The protein below binds the small molecule below.
Small molecule (SMILES): N[C@@H](Cc1ccc(CC(F)(F)F)cc1)C(=O)O

Binding-site contacts:
Ligand atom O12 contacts residue GLU36 of chain 2.A at 3.2 Å (salt-bridge).
Ligand atom N9 contacts residue TYR151 of chain 2.A at 2.8 Å (h-bond).
Ligand atom C7 contacts residue GLY34 of chain 2.A at 3.7 Å.
Ligand atom F17 contacts residue HIS160 of chain 2.A at 3.5 Å.
Ligand atom O12 contacts residue PHE35 of chain 2.A at 3.9 Å.
Ligand atom C8 contacts residue GLN173 of chain 2.A at 3.3 Å.
Ligand atom N9 contacts residue GLN173 of chain 2.A at 2.8 Å (h-bond).
Ligand atom C6 contacts residue PHE70 of chain 2.A at 3.6 Å (hydrophobic).
Ligand atom F16 contacts residue LEU65 of chain 2.A at 2.8 Å.
Ligand atom C10 contacts residue TYR151 of chain 2.A at 3.4 Å (hydrophobic).
Ligand atom F17 contacts residue TYR161 of chain 2.A at 3.6 Å.
Ligand atom O11 contacts residue GLU36 of chain 2.A at 3.9 Å.
Ligand atom F17 contacts residue ILE32 of chain 2.A at 3.5 Å.
Ligand atom N9 contacts residue GLN155 of chain 2.A at 2.9 Å (h-bond).
Ligand atom C3 contacts residue GLY34 of chain 2.A at 3.6 Å.
Ligand atom C5 contacts residue ALA67 of chain 2.A at 3.7 Å (hydrophobic).
Ligand atom C5 contacts residue GLN155 of chain 2.A at 3.9 Å.
Ligand atom C5 contacts residue PHE70 of chain 2.A at 3.8 Å (hydrophobic).
Ligand atom C1 contacts residue GLN155 of chain 2.A at 3.8 Å.
Ligand atom C14 contacts residue TYR161 of chain 2.A at 3.9 Å (hydrophobic).
Ligand atom O11 contacts residue GLN173 of chain 2.A at 3.1 Å (h-bond).
Ligand atom C6 contacts residue LEU65 of chain 2.A at 3.5 Å (hydrophobic).
Ligand atom C7 contacts residue TYR151 of chain 2.A at 3.7 Å (hydrophobic).
Ligand atom F16 contacts residue GLY34 of chain 2.A at 4.0 Å.
Ligand atom C4 contacts residue GLY34 of chain 2.A at 3.9 Å.
Ligand atom C13 contacts residue TYR161 of chain 2.A at 3.2 Å (hydrophobic).
Ligand atom C8 contacts residue GLN155 of chain 2.A at 3.8 Å.
Ligand atom O11 contacts residue TYR151 of chain 2.A at 3.3 Å (h-bond).
Ligand atom C10 contacts residue GLN173 of chain 2.A at 3.7 Å.
Ligand atom C2 contacts residue GLY34 of chain 2.A at 4.0 Å.
Ligand atom F15 contacts residue TYR161 of chain 2.A at 4.0 Å.
Ligand atom F15 contacts residue ILE32 of chain 2.A at 3.8 Å.
Ligand atom C1 contacts residue LEU65 of chain 2.A at 4.0 Å (hydrophobic).
Ligand atom C4 contacts residue GLN155 of chain 2.A at 3.6 Å.
Ligand atom C13 contacts residue GLN155 of chain 2.A at 3.8 Å.
Ligand atom F15 contacts residue GLY34 of chain 2.A at 3.7 Å.
Ligand atom C8 contacts residue TYR151 of chain 2.A at 3.5 Å (hydrophobic).
Ligand atom C3 contacts residue GLN155 of chain 2.A at 3.8 Å.
Ligand atom C14 contacts residue LEU65 of chain 2.A at 4.0 Å (hydrophobic).
Ligand atom C2 contacts residue GLN155 of chain 2.A at 3.8 Å.

Sequence of chain 2.A:
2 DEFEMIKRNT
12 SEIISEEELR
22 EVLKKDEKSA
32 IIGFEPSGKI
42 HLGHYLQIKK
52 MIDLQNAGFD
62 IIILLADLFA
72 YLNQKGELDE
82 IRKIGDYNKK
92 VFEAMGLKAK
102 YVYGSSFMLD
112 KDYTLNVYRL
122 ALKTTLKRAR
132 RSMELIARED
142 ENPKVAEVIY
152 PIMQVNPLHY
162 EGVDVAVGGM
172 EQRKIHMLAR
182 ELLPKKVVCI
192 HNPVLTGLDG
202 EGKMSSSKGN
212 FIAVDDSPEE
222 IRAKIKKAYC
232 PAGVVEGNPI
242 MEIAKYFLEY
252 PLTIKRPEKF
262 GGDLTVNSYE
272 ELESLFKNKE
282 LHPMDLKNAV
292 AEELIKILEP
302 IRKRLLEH